A small-molecule ligand and the protein it binds are described below.
Small molecule (SMILES): CC(=O)N1CCC(c2nc3ccccc3nc2OC2CN(c3ccc4ccccc4n3)C2)CC1

Sequence of chain 2.A:
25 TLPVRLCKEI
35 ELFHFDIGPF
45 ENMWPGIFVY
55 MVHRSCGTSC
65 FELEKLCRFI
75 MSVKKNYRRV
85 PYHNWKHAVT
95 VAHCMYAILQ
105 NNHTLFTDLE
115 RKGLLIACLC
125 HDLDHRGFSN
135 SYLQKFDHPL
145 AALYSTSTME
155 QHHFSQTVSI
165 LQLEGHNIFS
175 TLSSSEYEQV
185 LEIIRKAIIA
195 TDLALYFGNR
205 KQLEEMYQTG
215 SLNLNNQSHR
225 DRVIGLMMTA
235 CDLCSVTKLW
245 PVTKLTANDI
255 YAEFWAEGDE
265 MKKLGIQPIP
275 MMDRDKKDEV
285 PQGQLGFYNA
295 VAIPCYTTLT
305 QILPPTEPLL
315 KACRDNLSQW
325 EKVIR

Binding-site contacts:
Ligand atom C24 contacts residue MET275 of chain 2.A at 3.7 Å (hydrophobic).
Ligand atom N23 contacts residue MET275 of chain 2.A at 3.7 Å.
Ligand atom C25 contacts residue GLY287 of chain 2.A at 3.6 Å.
Ligand atom C16 contacts residue PHE291 of chain 2.A at 3.6 Å (hydrophobic).
Ligand atom C19 contacts residue PHE291 of chain 2.A at 3.8 Å (hydrophobic).
Ligand atom C16 contacts residue GLN288 of chain 2.A at 3.6 Å.
Ligand atom N34 contacts residue GLY287 of chain 2.A at 3.6 Å.
Ligand atom C28 contacts residue MET275 of chain 2.A at 3.8 Å (hydrophobic).
Ligand atom C31 contacts residue PRO274 of chain 2.A at 3.7 Å (hydrophobic).
Ligand atom C17 contacts residue PHE291 of chain 2.A at 3.6 Å (hydrophobic).
Ligand atom N18 contacts residue GLN288 of chain 2.A at 3.9 Å.
Ligand atom C25 contacts residue TYR255 of chain 2.A at 3.5 Å (hydrophobic).
Ligand atom C32 contacts residue VAL284 of chain 2.A at 3.8 Å (hydrophobic).
Ligand atom C10 contacts residue PHE258 of chain 2.A at 3.9 Å (hydrophobic).
Ligand atom C12 contacts residue PHE291 of chain 2.A at 3.9 Å (hydrophobic).
Ligand atom C31 contacts residue LYS280 of chain 2.A at 3.3 Å.
Ligand atom N23 contacts residue GLY287 of chain 2.A at 3.5 Å (h-bond).
Ligand atom C30 contacts residue PRO274 of chain 2.A at 3.5 Å (hydrophobic).
Ligand atom C29 contacts residue PRO274 of chain 2.A at 3.6 Å (hydrophobic).
Ligand atom C13 contacts residue LEU237 of chain 2.A at 3.9 Å (hydrophobic).
Ligand atom C33 contacts residue GLY287 of chain 2.A at 3.7 Å.
Ligand atom C24 contacts residue GLY287 of chain 2.A at 3.7 Å.
Ligand atom C15 contacts residue ILE254 of chain 2.A at 3.7 Å (hydrophobic).
Ligand atom C30 contacts residue GLU283 of chain 2.A at 3.4 Å.
Ligand atom C26 contacts residue MET275 of chain 2.A at 3.9 Å (hydrophobic).
Ligand atom C25 contacts residue MET275 of chain 2.A at 3.5 Å (hydrophobic).
Ligand atom C21 contacts residue PHE291 of chain 2.A at 3.5 Å (hydrophobic).
Ligand atom C22 contacts residue GLY287 of chain 2.A at 3.8 Å.
Ligand atom C32 contacts residue TYR255 of chain 2.A at 3.5 Å (hydrophobic).
Ligand atom N34 contacts residue TYR255 of chain 2.A at 2.7 Å (h-bond).
Ligand atom N18 contacts residue PHE291 of chain 2.A at 3.8 Å.
Ligand atom C31 contacts residue GLU283 of chain 2.A at 3.6 Å.
Ligand atom C33 contacts residue TYR255 of chain 2.A at 3.6 Å (hydrophobic).
Ligand atom C22 contacts residue GLN288 of chain 2.A at 3.6 Å.
Ligand atom C22 contacts residue TYR255 of chain 2.A at 3.5 Å (hydrophobic).
Ligand atom N34 contacts residue MET275 of chain 2.A at 3.6 Å.
Ligand atom N23 contacts residue TYR255 of chain 2.A at 3.5 Å (h-bond).
Ligand atom O20 contacts residue MET275 of chain 2.A at 3.2 Å (h-bond).
Ligand atom C26 contacts residue GLY287 of chain 2.A at 3.8 Å.
Ligand atom C33 contacts residue MET275 of chain 2.A at 3.7 Å (hydrophobic).